Binding-site contacts:
Ligand atom C17 contacts residue VAL34 of chain 3.A at 3.9 Å (hydrophobic).
Ligand atom C9 contacts residue THR162 of chain 3.A at 3.5 Å.
Ligand atom N14 contacts residue GLU146 of chain 3.A at 3.5 Å (salt-bridge).
Ligand atom C15 contacts residue VAL34 of chain 3.A at 4.0 Å (hydrophobic).
Ligand atom N11 contacts residue THR162 of chain 3.A at 3.6 Å (h-bond).
Ligand atom N14 contacts residue ASN147 of chain 3.A at 4.0 Å.
Ligand atom C13 contacts residue GLU146 of chain 3.A at 4.0 Å.
Ligand atom O2 contacts residue LEU97 of chain 3.A at 3.0 Å (h-bond).
Ligand atom C15 contacts residue LEU28 of chain 3.A at 3.7 Å (hydrophobic).
Ligand atom C5 contacts residue GLU95 of chain 3.A at 4.1 Å.
Ligand atom C12 contacts residue THR162 of chain 3.A at 4.1 Å.
Ligand atom C15 contacts residue GLY27 of chain 3.A at 3.6 Å.
Ligand atom C1 contacts residue LEU97 of chain 3.A at 3.4 Å (hydrophobic).
Ligand atom N16 contacts residue VAL34 of chain 3.A at 3.8 Å.
Ligand atom N11 contacts residue ASP163 of chain 3.A at 3.4 Å.
Ligand atom C15 contacts residue GLY29 of chain 3.A at 3.5 Å.
Ligand atom C9 contacts residue LYS49 of chain 3.A at 4.1 Å.
Ligand atom S7 contacts residue THR162 of chain 3.A at 3.8 Å.
Ligand atom C4 contacts residue GLU95 of chain 3.A at 3.5 Å.
Ligand atom C5 contacts residue ALA47 of chain 3.A at 3.8 Å (hydrophobic).
Ligand atom O10 contacts residue ASP163 of chain 3.A at 3.5 Å.
Ligand atom C3 contacts residue ALA47 of chain 3.A at 3.9 Å (hydrophobic).
Ligand atom O10 contacts residue LYS49 of chain 3.A at 3.1 Å.
Ligand atom C4 contacts residue LEU97 of chain 3.A at 4.0 Å (hydrophobic).
Ligand atom C12 contacts residue GLY29 of chain 3.A at 3.9 Å.
Ligand atom C13 contacts residue THR162 of chain 3.A at 3.4 Å.
Ligand atom C12 contacts residue ASN147 of chain 3.A at 3.9 Å.
Ligand atom C19 contacts residue VAL34 of chain 3.A at 4.1 Å (hydrophobic).
Ligand atom O2 contacts residue CYS96 of chain 3.A at 3.9 Å.
Ligand atom C3 contacts residue LEU97 of chain 3.A at 4.0 Å (hydrophobic).
Ligand atom C8 contacts residue THR162 of chain 3.A at 3.5 Å.
Ligand atom C4 contacts residue ALA47 of chain 3.A at 3.4 Å (hydrophobic).
Ligand atom C5 contacts residue MET94 of chain 3.A at 3.6 Å (hydrophobic).
Ligand atom N11 contacts residue ASN147 of chain 3.A at 3.8 Å.
Ligand atom S7 contacts residue MET94 of chain 3.A at 3.6 Å.
Ligand atom N11 contacts residue GLY29 of chain 3.A at 4.0 Å.
Ligand atom N16 contacts residue GLY27 of chain 3.A at 3.5 Å.
Ligand atom C13 contacts residue ASN147 of chain 3.A at 3.2 Å.
Ligand atom C6 contacts residue MET94 of chain 3.A at 4.0 Å (hydrophobic).
Ligand atom C9 contacts residue ASP163 of chain 3.A at 3.8 Å.

A small-molecule ligand and the protein it binds are described below.
Small molecule (SMILES): COc1ccc2sc3c(c2c1)NC[C@@H](CN)NC3=O

Sequence of chain 3.A:
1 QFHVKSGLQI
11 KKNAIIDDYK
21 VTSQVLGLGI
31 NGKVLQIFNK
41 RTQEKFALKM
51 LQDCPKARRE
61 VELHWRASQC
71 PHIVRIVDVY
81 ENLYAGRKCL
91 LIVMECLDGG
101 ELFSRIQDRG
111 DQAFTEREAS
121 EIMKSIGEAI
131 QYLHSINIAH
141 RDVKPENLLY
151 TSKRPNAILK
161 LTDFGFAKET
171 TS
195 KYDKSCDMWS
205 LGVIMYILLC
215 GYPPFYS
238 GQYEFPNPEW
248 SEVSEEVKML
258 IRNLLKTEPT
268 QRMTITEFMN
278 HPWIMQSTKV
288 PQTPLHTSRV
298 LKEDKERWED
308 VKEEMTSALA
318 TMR